Binding-site contacts:
Ligand atom C8 contacts residue LYS145 of chain 1.A at 3.7 Å.
Ligand atom O4 contacts residue GLU384 of chain 1.A at 3.6 Å.
Ligand atom C3 contacts residue ASN107 of chain 1.A at 3.8 Å.
Ligand atom N2 contacts residue ASN107 of chain 1.A at 2.9 Å (h-bond).
Ligand atom O5 contacts residue TYR94 of chain 1.A at 3.5 Å.
Ligand atom C1 contacts residue ASN382 of chain 1.A at 4.1 Å.
Ligand atom N2 contacts residue TYR146 of chain 1.A at 3.1 Å (h-bond).
Ligand atom O3 contacts residue TYR146 of chain 1.A at 4.1 Å.
Ligand atom C8 contacts residue TYR94 of chain 1.A at 3.7 Å (hydrophobic).
Ligand atom C5 contacts residue ASN107 of chain 1.A at 3.7 Å.
Ligand atom C1 contacts residue TYR146 of chain 1.A at 3.8 Å (hydrophobic).
Ligand atom C8 contacts residue ILE112 of chain 1.A at 4.2 Å (hydrophobic).
Ligand atom O6 contacts residue ILE112 of chain 1.A at 4.3 Å.
Ligand atom C4 contacts residue TYR146 of chain 1.A at 4.4 Å (hydrophobic).
Ligand atom C7 contacts residue ASN107 of chain 1.A at 3.3 Å.
Ligand atom C3 contacts residue TYR146 of chain 1.A at 3.3 Å (hydrophobic).
Ligand atom C6 contacts residue ASN382 of chain 1.A at 3.6 Å.
Ligand atom C8 contacts residue ASN107 of chain 1.A at 4.3 Å.
Ligand atom C1 contacts residue ASN107 of chain 1.A at 1.4 Å.
Ligand atom O5 contacts residue ASN382 of chain 1.A at 3.1 Å (h-bond).
Ligand atom C6 contacts residue TYR94 of chain 1.A at 3.9 Å (hydrophobic).
Ligand atom C2 contacts residue TYR146 of chain 1.A at 3.6 Å (hydrophobic).
Ligand atom O6 contacts residue ASN382 of chain 1.A at 3.3 Å (h-bond).
Ligand atom C8 contacts residue TYR146 of chain 1.A at 4.4 Å (hydrophobic).
Ligand atom C7 contacts residue TYR94 of chain 1.A at 4.4 Å (hydrophobic).
Ligand atom C7 contacts residue TYR146 of chain 1.A at 4.2 Å (hydrophobic).
Ligand atom C5 contacts residue ASN382 of chain 1.A at 4.0 Å.
Ligand atom O5 contacts residue ASN107 of chain 1.A at 2.3 Å (h-bond).
Ligand atom C1 contacts residue TYR94 of chain 1.A at 3.9 Å (hydrophobic).
Ligand atom C5 contacts residue TYR146 of chain 1.A at 4.4 Å (hydrophobic).
Ligand atom C6 contacts residue ILE112 of chain 1.A at 3.7 Å (hydrophobic).
Ligand atom C4 contacts residue ASN107 of chain 1.A at 4.2 Å.
Ligand atom C5 contacts residue TYR94 of chain 1.A at 3.6 Å (hydrophobic).
Ligand atom O7 contacts residue ASN107 of chain 1.A at 3.3 Å (h-bond).
Ligand atom C2 contacts residue ASN107 of chain 1.A at 2.4 Å.

Sequence of chain 1.A:
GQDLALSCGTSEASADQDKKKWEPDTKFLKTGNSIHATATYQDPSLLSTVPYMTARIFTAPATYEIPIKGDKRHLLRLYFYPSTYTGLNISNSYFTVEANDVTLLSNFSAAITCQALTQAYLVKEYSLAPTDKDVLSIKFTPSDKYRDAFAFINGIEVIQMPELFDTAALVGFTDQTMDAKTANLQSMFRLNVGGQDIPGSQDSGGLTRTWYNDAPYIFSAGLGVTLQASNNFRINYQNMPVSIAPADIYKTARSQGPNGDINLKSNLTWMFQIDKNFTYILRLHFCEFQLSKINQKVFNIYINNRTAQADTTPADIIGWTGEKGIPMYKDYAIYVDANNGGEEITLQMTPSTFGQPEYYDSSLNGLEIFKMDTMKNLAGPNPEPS

The small molecule below binds the protein below.
Small molecule (SMILES): CC(=O)N[C@H]1[C@H](O[C@H]2[C@H](O)[C@@H](NC(C)=O)CO[C@@H]2CO)O[C@H](CO)[C@@H](O)[C@@H]1O